Sequence of chain 1.C:
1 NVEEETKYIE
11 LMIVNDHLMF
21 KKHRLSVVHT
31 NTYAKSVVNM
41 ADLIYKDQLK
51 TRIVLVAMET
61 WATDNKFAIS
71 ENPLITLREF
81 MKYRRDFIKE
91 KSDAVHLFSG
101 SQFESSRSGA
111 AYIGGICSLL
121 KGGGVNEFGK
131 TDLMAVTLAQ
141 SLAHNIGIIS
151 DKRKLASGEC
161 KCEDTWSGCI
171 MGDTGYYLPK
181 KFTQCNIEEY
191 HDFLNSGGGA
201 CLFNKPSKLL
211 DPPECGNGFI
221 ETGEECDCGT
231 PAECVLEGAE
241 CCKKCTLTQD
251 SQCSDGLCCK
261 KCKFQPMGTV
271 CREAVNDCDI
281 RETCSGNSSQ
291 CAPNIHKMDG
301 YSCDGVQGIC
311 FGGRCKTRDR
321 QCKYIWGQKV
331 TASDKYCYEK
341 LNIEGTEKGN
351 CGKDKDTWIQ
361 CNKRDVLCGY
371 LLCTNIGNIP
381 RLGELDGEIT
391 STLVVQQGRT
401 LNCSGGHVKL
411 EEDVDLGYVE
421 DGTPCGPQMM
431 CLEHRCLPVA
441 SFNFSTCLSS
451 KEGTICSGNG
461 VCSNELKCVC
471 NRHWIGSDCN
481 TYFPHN

The protein below binds the small molecule below.
Small molecule (SMILES): CC(=O)N[C@@H]1[C@@H](O)[C@H](O)[C@@H](CO)O[C@H]1O

Binding-site contacts:
Ligand atom C7 contacts residue SER285 of chain 1.C at 3.6 Å.
Ligand atom C1 contacts residue ASN287 of chain 1.C at 1.5 Å.
Ligand atom C3 contacts residue ASN287 of chain 1.C at 3.9 Å.
Ligand atom C2 contacts residue ASN287 of chain 1.C at 2.7 Å.
Ligand atom O5 contacts residue ASN287 of chain 1.C at 2.3 Å (h-bond).
Ligand atom C4 contacts residue ASN287 of chain 1.C at 4.3 Å.
Ligand atom O6 contacts residue ASN287 of chain 1.C at 4.4 Å.
Ligand atom C5 contacts residue ASN287 of chain 1.C at 3.6 Å.
Ligand atom N2 contacts residue ASN287 of chain 1.C at 3.1 Å (h-bond).
Ligand atom O7 contacts residue SER285 of chain 1.C at 3.5 Å.
Ligand atom C7 contacts residue ASN287 of chain 1.C at 4.2 Å.
Ligand atom C8 contacts residue MET267 of chain 1.C at 4.1 Å (hydrophobic).
Ligand atom C8 contacts residue SER285 of chain 1.C at 3.4 Å.